Binding-site contacts:
Ligand atom O contacts residue LYS225 of chain 1.A at 3.6 Å.
Ligand atom CD1 contacts residue MET168 of chain 1.A at 3.6 Å (hydrophobic).
Ligand atom C contacts residue ASN227 of chain 1.A at 3.8 Å.
Ligand atom O contacts residue LYS225 of chain 1.A at 3.5 Å.
Ligand atom CD1 contacts residue PHE205 of chain 1.A at 3.4 Å (hydrophobic).
Ligand atom CE1 contacts residue PHE226 of chain 1.A at 3.9 Å (hydrophobic).
Ligand atom CA contacts residue ASN227 of chain 1.A at 3.8 Å.
Ligand atom CG contacts residue VAL216 of chain 1.A at 3.9 Å (hydrophobic).
Ligand atom O contacts residue MET219 of chain 1.A at 3.2 Å.
Ligand atom N contacts residue ASN227 of chain 1.A at 3.7 Å.
Ligand atom C contacts residue LYS225 of chain 1.A at 3.5 Å.
Ligand atom N contacts residue VAL198 of chain 1.A at 3.6 Å.
Ligand atom CB contacts residue MET168 of chain 1.A at 3.8 Å (hydrophobic).
Ligand atom CD1 contacts residue VAL198 of chain 1.A at 3.8 Å (hydrophobic).
Ligand atom CE1 contacts residue MET168 of chain 1.A at 3.6 Å (hydrophobic).
Ligand atom O contacts residue VAL216 of chain 1.A at 3.9 Å.
Ligand atom C contacts residue PHE226 of chain 1.A at 3.9 Å (hydrophobic).
Ligand atom CE2 contacts residue PRO164 of chain 1.A at 3.4 Å (hydrophobic).
Ligand atom CD1 contacts residue PHE226 of chain 1.A at 3.7 Å (hydrophobic).
Ligand atom N contacts residue GLU199 of chain 1.A at 3.0 Å (salt-bridge).
Ligand atom CD2 contacts residue PRO164 of chain 1.A at 3.8 Å (hydrophobic).
Ligand atom CB contacts residue PHE226 of chain 1.A at 3.4 Å (hydrophobic).
Ligand atom CG contacts residue MET168 of chain 1.A at 3.9 Å (hydrophobic).
Ligand atom C contacts residue MET219 of chain 1.A at 3.8 Å (hydrophobic).
Ligand atom CE2 contacts residue PHE226 of chain 1.A at 3.7 Å (hydrophobic).
Ligand atom CB contacts residue MET219 of chain 1.A at 3.9 Å (hydrophobic).
Ligand atom CA contacts residue MET168 of chain 1.A at 3.6 Å (hydrophobic).
Ligand atom CD2 contacts residue PHE226 of chain 1.A at 3.9 Å (hydrophobic).
Ligand atom CD1 contacts residue VAL216 of chain 1.A at 3.9 Å (hydrophobic).
Ligand atom CZ contacts residue MET168 of chain 1.A at 3.8 Å (hydrophobic).
Ligand atom CZ contacts residue MET167 of chain 1.A at 3.9 Å (hydrophobic).
Ligand atom CD2 contacts residue MET219 of chain 1.A at 3.6 Å (hydrophobic).
Ligand atom CB contacts residue VAL198 of chain 1.A at 3.9 Å (hydrophobic).
Ligand atom CE2 contacts residue MET167 of chain 1.A at 3.3 Å (hydrophobic).
Ligand atom CD2 contacts residue MET168 of chain 1.A at 3.5 Å (hydrophobic).
Ligand atom O contacts residue LYS225 of chain 1.A at 3.9 Å.
Ligand atom CZ contacts residue PHE226 of chain 1.A at 3.8 Å (hydrophobic).
Ligand atom CD2 contacts residue SER172 of chain 1.A at 3.8 Å.
Ligand atom O contacts residue PHE226 of chain 1.A at 2.8 Å (h-bond).
Ligand atom CA contacts residue VAL198 of chain 1.A at 3.6 Å (hydrophobic).

Sequence of chain 1.A:
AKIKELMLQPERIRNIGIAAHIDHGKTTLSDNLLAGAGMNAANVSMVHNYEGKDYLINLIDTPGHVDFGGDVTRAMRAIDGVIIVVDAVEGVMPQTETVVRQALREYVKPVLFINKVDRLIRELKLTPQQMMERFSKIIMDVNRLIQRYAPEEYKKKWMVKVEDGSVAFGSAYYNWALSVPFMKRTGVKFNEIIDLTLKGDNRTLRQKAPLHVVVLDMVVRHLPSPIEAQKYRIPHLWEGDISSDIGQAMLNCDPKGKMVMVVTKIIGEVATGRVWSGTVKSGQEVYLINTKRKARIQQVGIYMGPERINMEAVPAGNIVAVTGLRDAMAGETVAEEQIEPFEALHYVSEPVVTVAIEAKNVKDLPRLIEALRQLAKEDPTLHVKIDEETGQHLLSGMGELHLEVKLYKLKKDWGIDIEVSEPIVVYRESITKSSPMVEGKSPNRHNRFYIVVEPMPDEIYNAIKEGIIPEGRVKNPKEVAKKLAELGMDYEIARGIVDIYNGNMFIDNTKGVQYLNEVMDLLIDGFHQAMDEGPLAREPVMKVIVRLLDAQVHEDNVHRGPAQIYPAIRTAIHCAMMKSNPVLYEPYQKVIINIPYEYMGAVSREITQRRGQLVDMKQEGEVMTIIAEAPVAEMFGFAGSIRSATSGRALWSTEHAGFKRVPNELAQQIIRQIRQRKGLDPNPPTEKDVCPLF

A protein and the small-molecule ligand that binds it are described below.
Small molecule (SMILES): CC(C)C[C@H](NC(=O)CNC(=O)[C@H](C)NC(=O)[C@@H](N)CC(C)C)C(=O)N[C@@H](CO)C(=O)N[C@@H](C)C(=O)N[C@@H](CC(C)C)C(=O)N[C@@H](Cc1ccccc1)C(=O)/N=C/C=O